This protein binds this small molecule.
Small molecule (SMILES): CSCC[C@@H](C=O)NC(=O)[C@H](C)NC(=O)[C@H](CC(=O)O)NC(=O)[C@H](CS)NC(=O)[C@H](CCC(N)=O)NC(=O)[C@H](CCC(N)=O)NC(=O)[C@H](C)NC(=O)[C@H](C)NC(=O)[C@H](CO)NC(=O)[C@H](Cc1ccccc1)NC(=O)[C@H](CS)NC(=O)[C@H](CC(N)=O)NC(=O)[C@H](CC1=c2ccccc2=NC1)NC(=O)[C@H](CC1=CN=C2CC=CC=C12)NC(=O)[C@H](C)NC(=O)[C@@H]1CCCN1C(=O)[C@@H](N)CC(=O)O

Binding-site contacts:
Ligand atom O contacts residue WHL1 of chain 1.H at 3.6 Å.
Ligand atom OD2 contacts residue ARG10 of chain 1.C at 3.3 Å.
Ligand atom SG contacts residue WHL1 of chain 1.H at 1.8 Å.
Ligand atom N contacts residue WHL1 of chain 1.H at 3.9 Å.
Ligand atom CE2 contacts residue THR83 of chain 1.C at 3.8 Å.
Ligand atom CD1 contacts residue VAL12 of chain 1.C at 3.9 Å (hydrophobic).
Ligand atom CB contacts residue WHL1 of chain 1.H at 3.0 Å.
Ligand atom CZ contacts residue ILE156 of chain 1.C at 3.7 Å (hydrophobic).
Ligand atom CG contacts residue LEU85 of chain 1.C at 3.9 Å (hydrophobic).
Ligand atom CH2 contacts residue LEU151 of chain 1.C at 3.8 Å (hydrophobic).
Ligand atom CE1 contacts residue VAL12 of chain 1.C at 3.3 Å (hydrophobic).
Ligand atom NE1 contacts residue GLU84 of chain 1.C at 3.7 Å.
Ligand atom CE1 contacts residue THR152 of chain 1.C at 3.7 Å.
Ligand atom CA contacts residue VAL87 of chain 1.C at 3.8 Å (hydrophobic).
Ligand atom C contacts residue VAL87 of chain 1.C at 3.8 Å (hydrophobic).
Ligand atom CE3 contacts residue LEU85 of chain 1.C at 3.6 Å (hydrophobic).
Ligand atom CB contacts residue ARG155 of chain 1.C at 3.9 Å.
Ligand atom CE2 contacts residue ARG155 of chain 1.C at 3.4 Å.
Ligand atom O contacts residue VAL87 of chain 1.C at 3.6 Å.
Ligand atom CA contacts residue WHL1 of chain 1.H at 3.7 Å.
Ligand atom NE1 contacts residue THR83 of chain 1.C at 2.6 Å (h-bond).
Ligand atom CD1 contacts residue LEU13 of chain 1.C at 3.4 Å (hydrophobic).
Ligand atom CB contacts residue VAL12 of chain 1.C at 3.5 Å (hydrophobic).
Ligand atom CD2 contacts residue ARG155 of chain 1.C at 3.3 Å.
Ligand atom CZ contacts residue THR152 of chain 1.C at 3.9 Å.
Ligand atom OG contacts residue ARG155 of chain 1.C at 3.7 Å.
Ligand atom CB contacts residue LEU85 of chain 1.C at 3.9 Å (hydrophobic).
Ligand atom O contacts residue WHL1 of chain 1.H at 3.9 Å.
Ligand atom CB contacts residue WHL1 of chain 1.H at 3.5 Å.
Ligand atom OD1 contacts residue ARG10 of chain 1.C at 3.1 Å.
Ligand atom SG contacts residue LEU66 of chain 1.C at 3.8 Å.
Ligand atom OE1 contacts residue ILE156 of chain 1.C at 3.8 Å.
Ligand atom CZ2 contacts residue GLU84 of chain 1.C at 3.6 Å.
Ligand atom CG contacts residue ARG10 of chain 1.C at 3.8 Å.
Ligand atom N contacts residue VAL87 of chain 1.C at 3.9 Å.
Ligand atom CD1 contacts residue LEU85 of chain 1.C at 3.5 Å (hydrophobic).
Ligand atom CZ contacts residue VAL12 of chain 1.C at 3.7 Å (hydrophobic).
Ligand atom CA contacts residue WHL1 of chain 1.H at 3.7 Å.
Ligand atom CD1 contacts residue THR83 of chain 1.C at 3.2 Å.
Ligand atom CD2 contacts residue LEU85 of chain 1.C at 3.8 Å (hydrophobic).

Sequence of chain 1.C:
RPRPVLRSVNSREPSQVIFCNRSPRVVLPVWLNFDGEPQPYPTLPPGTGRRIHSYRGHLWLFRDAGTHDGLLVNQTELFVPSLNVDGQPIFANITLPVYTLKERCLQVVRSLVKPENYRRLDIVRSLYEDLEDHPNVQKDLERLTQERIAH